Binding-site contacts:
Ligand atom C7 contacts residue THR15 of chain 3.A at 3.9 Å.
Ligand atom O5 contacts residue ASN23 of chain 3.A at 2.4 Å (h-bond).
Ligand atom C7 contacts residue ASN23 of chain 3.A at 3.0 Å.
Ligand atom C8 contacts residue ASN23 of chain 3.A at 2.9 Å.
Ligand atom N2 contacts residue ASN23 of chain 3.A at 3.0 Å (h-bond).
Ligand atom C6 contacts residue ASN23 of chain 3.A at 2.8 Å.
Ligand atom C2 contacts residue ASN23 of chain 3.A at 2.5 Å.
Ligand atom O7 contacts residue THR15 of chain 3.A at 4.0 Å.
Ligand atom C6 contacts residue LYS22 of chain 3.A at 4.3 Å.
Ligand atom C4 contacts residue ASN23 of chain 3.A at 4.2 Å.
Ligand atom C7 contacts residue LYS311 of chain 3.A at 4.2 Å.
Ligand atom O7 contacts residue LYS311 of chain 3.A at 3.5 Å (salt-bridge).
Ligand atom C5 contacts residue ASN23 of chain 3.A at 3.4 Å.
Ligand atom C1 contacts residue ASN23 of chain 3.A at 1.5 Å.
Ligand atom O7 contacts residue ASN23 of chain 3.A at 3.8 Å.
Ligand atom C3 contacts residue ASN23 of chain 3.A at 3.8 Å.
Ligand atom O6 contacts residue LYS22 of chain 3.A at 4.0 Å.
Ligand atom C8 contacts residue LYS311 of chain 3.A at 4.4 Å.
Ligand atom C8 contacts residue THR15 of chain 3.A at 3.0 Å.
Ligand atom O6 contacts residue ASN23 of chain 3.A at 3.9 Å.

The protein below binds the small molecule below.
Small molecule (SMILES): CC(=O)N[C@@H]1[C@@H](O)[C@H](O)[C@@H](CO)O[C@H]1O

Sequence of chain 3.A:
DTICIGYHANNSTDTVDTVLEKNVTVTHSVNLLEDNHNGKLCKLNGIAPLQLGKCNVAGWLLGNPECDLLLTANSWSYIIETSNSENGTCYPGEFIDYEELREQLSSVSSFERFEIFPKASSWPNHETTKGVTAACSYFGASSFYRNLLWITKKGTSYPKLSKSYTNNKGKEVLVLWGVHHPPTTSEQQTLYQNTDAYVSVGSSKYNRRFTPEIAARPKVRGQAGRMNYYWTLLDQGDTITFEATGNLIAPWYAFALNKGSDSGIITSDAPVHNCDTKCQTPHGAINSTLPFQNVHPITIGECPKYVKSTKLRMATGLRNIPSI